Binding-site contacts:
Ligand atom C1 contacts residue HIS1096 of chain 1.B at 4.0 Å.
Ligand atom C5 contacts residue ASN1093 of chain 1.B at 3.7 Å.
Ligand atom C5 contacts residue HIS1096 of chain 1.B at 3.4 Å.
Ligand atom C8 contacts residue ASN1093 of chain 1.B at 3.8 Å.
Ligand atom O6 contacts residue PHE1098 of chain 1.B at 4.4 Å.
Ligand atom C7 contacts residue HIS1096 of chain 1.B at 4.5 Å.
Ligand atom C3 contacts residue THR1095 of chain 1.B at 3.8 Å.
Ligand atom C3 contacts residue ASN1093 of chain 1.B at 3.8 Å.
Ligand atom C3 contacts residue HIS1096 of chain 1.B at 4.0 Å.
Ligand atom C6 contacts residue HIS1096 of chain 1.B at 4.3 Å.
Ligand atom C2 contacts residue THR1095 of chain 1.B at 4.0 Å.
Ligand atom C1 contacts residue THR1095 of chain 1.B at 3.8 Å.
Ligand atom C2 contacts residue ASN1093 of chain 1.B at 2.5 Å.
Ligand atom O5 contacts residue HIS1096 of chain 1.B at 4.0 Å.
Ligand atom O5 contacts residue ASN1093 of chain 1.B at 2.4 Å (h-bond).
Ligand atom C7 contacts residue ASN1093 of chain 1.B at 3.5 Å.
Ligand atom C4 contacts residue ASN1093 of chain 1.B at 4.2 Å.
Ligand atom O4 contacts residue HIS1096 of chain 1.B at 3.6 Å.
Ligand atom N2 contacts residue THR1095 of chain 1.B at 3.7 Å.
Ligand atom C1 contacts residue ASN1093 of chain 1.B at 1.4 Å.
Ligand atom N2 contacts residue ASN1093 of chain 1.B at 2.9 Å (h-bond).
Ligand atom C4 contacts residue HIS1096 of chain 1.B at 4.0 Å.
Ligand atom O7 contacts residue ASN1093 of chain 1.B at 3.7 Å.
Ligand atom C5 contacts residue PHE1098 of chain 1.B at 4.1 Å (hydrophobic).
Ligand atom C6 contacts residue PHE1098 of chain 1.B at 3.5 Å (hydrophobic).
Ligand atom O5 contacts residue PHE1098 of chain 1.B at 3.8 Å.

This small molecule binds to this protein.
Small molecule (SMILES): CC(=O)N[C@H]1[C@H](O[C@H]2[C@H](O)[C@@H](NC(C)=O)CO[C@@H]2CO)O[C@H](CO)[C@@H](O)[C@@H]1O

Sequence of chain 1.B:
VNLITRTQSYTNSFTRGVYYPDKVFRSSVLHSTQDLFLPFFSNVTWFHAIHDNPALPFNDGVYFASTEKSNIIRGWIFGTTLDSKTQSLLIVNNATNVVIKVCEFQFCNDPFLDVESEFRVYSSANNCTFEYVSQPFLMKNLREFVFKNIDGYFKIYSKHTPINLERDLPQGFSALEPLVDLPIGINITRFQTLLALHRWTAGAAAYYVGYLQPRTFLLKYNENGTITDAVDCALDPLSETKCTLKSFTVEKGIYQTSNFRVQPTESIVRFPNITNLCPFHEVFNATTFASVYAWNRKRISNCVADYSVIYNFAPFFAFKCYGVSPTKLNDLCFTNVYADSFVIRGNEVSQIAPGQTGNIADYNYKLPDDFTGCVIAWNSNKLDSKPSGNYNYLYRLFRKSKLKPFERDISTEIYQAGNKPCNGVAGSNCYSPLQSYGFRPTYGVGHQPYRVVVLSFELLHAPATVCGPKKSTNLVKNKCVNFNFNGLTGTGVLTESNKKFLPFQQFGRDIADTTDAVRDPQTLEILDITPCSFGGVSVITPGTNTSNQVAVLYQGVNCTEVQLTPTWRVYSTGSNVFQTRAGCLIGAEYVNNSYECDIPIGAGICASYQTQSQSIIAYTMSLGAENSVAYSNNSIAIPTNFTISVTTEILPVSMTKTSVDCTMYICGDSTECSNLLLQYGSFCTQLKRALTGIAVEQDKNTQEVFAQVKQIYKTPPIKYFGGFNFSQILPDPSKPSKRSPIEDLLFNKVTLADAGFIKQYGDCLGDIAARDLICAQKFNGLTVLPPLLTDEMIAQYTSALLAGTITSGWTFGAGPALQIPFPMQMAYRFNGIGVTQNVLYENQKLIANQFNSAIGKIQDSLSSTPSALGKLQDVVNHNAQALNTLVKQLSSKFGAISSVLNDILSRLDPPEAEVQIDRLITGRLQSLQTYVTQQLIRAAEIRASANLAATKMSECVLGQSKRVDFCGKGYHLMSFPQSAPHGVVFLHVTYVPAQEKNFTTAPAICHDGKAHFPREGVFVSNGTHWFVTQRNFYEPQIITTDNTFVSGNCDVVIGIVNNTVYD